A protein and the small-molecule ligand that binds it are described below.
Small molecule (SMILES): CC(=O)N[C@@H]1[C@@H](O)[C@H](O)[C@@H](CO)O[C@H]1O

Binding-site contacts:
Ligand atom C5 contacts residue ASN75 of chain 3.B at 3.7 Å.
Ligand atom O7 contacts residue HIS74 of chain 3.B at 4.5 Å.
Ligand atom C1 contacts residue ASN75 of chain 3.B at 1.4 Å.
Ligand atom O7 contacts residue ASN75 of chain 3.B at 3.4 Å (h-bond).
Ligand atom C6 contacts residue MET107 of chain 3.B at 3.5 Å (hydrophobic).
Ligand atom C2 contacts residue ASN75 of chain 3.B at 2.5 Å.
Ligand atom O6 contacts residue MET107 of chain 3.B at 3.8 Å.
Ligand atom N2 contacts residue ASN75 of chain 3.B at 2.9 Å (h-bond).
Ligand atom C3 contacts residue ASN75 of chain 3.B at 3.8 Å.
Ligand atom O5 contacts residue LEU92 of chain 3.B at 4.0 Å.
Ligand atom O5 contacts residue MET107 of chain 3.B at 4.0 Å.
Ligand atom C5 contacts residue MET107 of chain 3.B at 4.3 Å (hydrophobic).
Ligand atom C4 contacts residue ASN75 of chain 3.B at 4.3 Å.
Ligand atom C7 contacts residue ASN75 of chain 3.B at 3.4 Å.
Ligand atom C1 contacts residue LEU92 of chain 3.B at 4.0 Å (hydrophobic).
Ligand atom O5 contacts residue ASN75 of chain 3.B at 2.4 Å (h-bond).

Sequence of chain 3.B:
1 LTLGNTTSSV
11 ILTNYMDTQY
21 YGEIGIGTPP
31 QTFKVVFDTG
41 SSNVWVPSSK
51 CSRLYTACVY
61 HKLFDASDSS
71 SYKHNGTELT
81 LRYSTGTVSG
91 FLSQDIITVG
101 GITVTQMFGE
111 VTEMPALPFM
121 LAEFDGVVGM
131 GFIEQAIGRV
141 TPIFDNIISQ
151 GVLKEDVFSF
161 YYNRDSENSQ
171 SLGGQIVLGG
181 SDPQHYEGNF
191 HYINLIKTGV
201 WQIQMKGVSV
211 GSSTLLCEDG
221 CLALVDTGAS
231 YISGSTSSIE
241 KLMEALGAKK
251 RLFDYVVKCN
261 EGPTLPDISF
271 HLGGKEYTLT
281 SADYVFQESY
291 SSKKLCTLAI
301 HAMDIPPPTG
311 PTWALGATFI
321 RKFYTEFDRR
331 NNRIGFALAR